The protein below binds the small molecule below.
Small molecule (SMILES): CC(=O)N[C@H]1[C@H](O[C@H]2[C@H](O)[C@@H](NC(C)=O)CO[C@@H]2CO)O[C@H](CO)[C@@H](O)[C@@H]1O

Binding-site contacts:
Ligand atom C2 contacts residue ASN12 of chain 1.D at 3.3 Å.
Ligand atom C5 contacts residue ASN12 of chain 1.D at 4.1 Å.
Ligand atom O7 contacts residue ASN12 of chain 1.D at 3.6 Å.
Ligand atom C7 contacts residue ASN12 of chain 1.D at 3.9 Å.
Ligand atom N2 contacts residue ASN12 of chain 1.D at 3.8 Å.
Ligand atom C1 contacts residue ASN12 of chain 1.D at 2.2 Å.
Ligand atom O5 contacts residue ASN12 of chain 1.D at 2.7 Å (h-bond).

Sequence of chain 1.D:
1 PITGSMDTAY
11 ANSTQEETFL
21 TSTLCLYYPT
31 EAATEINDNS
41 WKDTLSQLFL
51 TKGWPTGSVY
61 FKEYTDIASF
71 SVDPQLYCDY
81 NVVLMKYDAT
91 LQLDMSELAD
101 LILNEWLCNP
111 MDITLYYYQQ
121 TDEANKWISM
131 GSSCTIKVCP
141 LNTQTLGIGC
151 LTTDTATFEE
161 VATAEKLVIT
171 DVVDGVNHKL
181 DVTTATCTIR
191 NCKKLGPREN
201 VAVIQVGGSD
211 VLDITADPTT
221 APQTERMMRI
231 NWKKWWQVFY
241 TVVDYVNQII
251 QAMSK